Binding-site contacts:
Ligand atom C3 contacts residue ASN341 of chain 1.A at 3.9 Å.
Ligand atom C3 contacts residue SER291 of chain 1.A at 3.7 Å.
Ligand atom O1 contacts residue ASN289 of chain 1.A at 3.5 Å (h-bond).
Ligand atom O6 contacts residue PHE343 of chain 1.A at 3.6 Å.
Ligand atom C3 contacts residue ASN289 of chain 1.A at 3.6 Å.
Ligand atom C3 contacts residue ARG237 of chain 1.A at 4.0 Å.
Ligand atom C4 contacts residue ASN341 of chain 1.A at 3.4 Å.
Ligand atom O1 contacts residue SER291 of chain 1.A at 3.6 Å (h-bond).
Ligand atom C4 contacts residue ARG237 of chain 1.A at 4.0 Å.
Ligand atom O4 contacts residue ASN289 of chain 1.A at 3.4 Å.
Ligand atom O6 contacts residue NAG1 of chain 1.D at 3.8 Å.
Ligand atom C6 contacts residue PHE240 of chain 1.A at 3.8 Å (hydrophobic).
Ligand atom C2 contacts residue ARG237 of chain 1.A at 4.2 Å.
Ligand atom O4 contacts residue ARG237 of chain 1.A at 4.3 Å.
Ligand atom N2 contacts residue SER291 of chain 1.A at 3.1 Å (h-bond).
Ligand atom C1 contacts residue SER291 of chain 1.A at 4.2 Å.
Ligand atom C7 contacts residue ARG237 of chain 1.A at 3.8 Å.
Ligand atom C4 contacts residue ASN289 of chain 1.A at 4.1 Å.
Ligand atom O7 contacts residue ARG237 of chain 1.A at 3.3 Å (salt-bridge).
Ligand atom C5 contacts residue PHE240 of chain 1.A at 4.2 Å (hydrophobic).
Ligand atom O3 contacts residue ASN341 of chain 1.A at 3.4 Å (h-bond).
Ligand atom C6 contacts residue PHE343 of chain 1.A at 3.9 Å (hydrophobic).
Ligand atom C4 contacts residue PHE240 of chain 1.A at 4.3 Å (hydrophobic).
Ligand atom O4 contacts residue PHE343 of chain 1.A at 4.0 Å.
Ligand atom O4 contacts residue ASN244 of chain 1.A at 3.6 Å.
Ligand atom O3 contacts residue ALA292 of chain 1.A at 3.6 Å.
Ligand atom C5 contacts residue ASN289 of chain 1.A at 4.0 Å.
Ligand atom C7 contacts residue ALA292 of chain 1.A at 4.1 Å (hydrophobic).
Ligand atom C2 contacts residue SER291 of chain 1.A at 3.9 Å.
Ligand atom C7 contacts residue SER291 of chain 1.A at 3.9 Å.
Ligand atom C2 contacts residue PHE240 of chain 1.A at 4.2 Å (hydrophobic).
Ligand atom O3 contacts residue SER291 of chain 1.A at 4.1 Å.
Ligand atom O3 contacts residue ASN289 of chain 1.A at 4.3 Å.
Ligand atom O5 contacts residue PHE240 of chain 1.A at 3.8 Å.
Ligand atom C8 contacts residue SER291 of chain 1.A at 3.7 Å.
Ligand atom O3 contacts residue ARG237 of chain 1.A at 2.9 Å (salt-bridge).
Ligand atom O4 contacts residue ASN341 of chain 1.A at 2.7 Å (h-bond).
Ligand atom C8 contacts residue ALA292 of chain 1.A at 3.9 Å (hydrophobic).
Ligand atom C4 contacts residue ASN244 of chain 1.A at 4.0 Å.
Ligand atom C6 contacts residue ASN244 of chain 1.A at 3.8 Å.

This protein binds this small molecule.
Small molecule (SMILES): CC(=O)N[C@@H]1[C@@H](O)[C@H](O)[C@@H](CO)O[C@@H]1O

Sequence of chain 1.A:
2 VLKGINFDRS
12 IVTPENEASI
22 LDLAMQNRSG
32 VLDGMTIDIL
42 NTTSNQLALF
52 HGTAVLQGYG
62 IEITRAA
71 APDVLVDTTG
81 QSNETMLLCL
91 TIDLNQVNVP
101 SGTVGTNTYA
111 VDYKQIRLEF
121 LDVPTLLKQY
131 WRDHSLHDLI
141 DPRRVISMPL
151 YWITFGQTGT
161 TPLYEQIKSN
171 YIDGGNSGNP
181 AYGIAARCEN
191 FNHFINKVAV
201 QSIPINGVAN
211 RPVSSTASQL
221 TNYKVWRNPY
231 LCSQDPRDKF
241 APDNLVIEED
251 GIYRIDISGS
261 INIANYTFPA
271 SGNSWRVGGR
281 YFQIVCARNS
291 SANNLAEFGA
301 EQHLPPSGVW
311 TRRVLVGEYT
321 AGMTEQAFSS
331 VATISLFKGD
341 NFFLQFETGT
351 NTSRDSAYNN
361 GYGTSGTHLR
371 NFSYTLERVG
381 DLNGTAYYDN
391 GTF